Binding-site contacts:
Ligand atom C19 contacts residue SER20 of chain 1.H at 3.8 Å.
Ligand atom C13 contacts residue LYS33 of chain 1.H at 3.8 Å.
Ligand atom C11 contacts residue GLY47 of chain 1.H at 3.6 Å.
Ligand atom O41 contacts residue ALA49 of chain 1.H at 3.0 Å (h-bond).
Ligand atom C39 contacts residue SER20 of chain 1.H at 3.9 Å.
Ligand atom O46 contacts residue SER20 of chain 1.H at 3.5 Å.
Ligand atom O10 contacts residue ALA46 of chain 1.H at 3.8 Å.
Ligand atom C22 contacts residue THR21 of chain 1.H at 3.7 Å.
Ligand atom C31 contacts residue LEU126 of chain 1.I at 3.9 Å (hydrophobic).
Ligand atom N23 contacts residue THR21 of chain 1.H at 2.7 Å (h-bond).
Ligand atom C39 contacts residue THR21 of chain 1.H at 3.9 Å.
Ligand atom O46 contacts residue THR21 of chain 1.H at 3.0 Å (h-bond).
Ligand atom C11 contacts residue THR1 of chain 1.H at 2.4 Å.
Ligand atom C19 contacts residue ALA49 of chain 1.H at 3.7 Å (hydrophobic).
Ligand atom O28 contacts residue ASP125 of chain 1.I at 3.3 Å (salt-bridge).
Ligand atom C9 contacts residue GLY168 of chain 1.H at 3.6 Å.
Ligand atom C22 contacts residue GLY47 of chain 1.H at 3.6 Å.
Ligand atom O41 contacts residue GLY47 of chain 1.H at 3.8 Å.
Ligand atom C40 contacts residue ASP125 of chain 1.I at 4.0 Å.
Ligand atom C39 contacts residue ALA27 of chain 1.H at 3.4 Å (hydrophobic).
Ligand atom C1 contacts residue THR1 of chain 1.H at 1.4 Å.
Ligand atom C47 contacts residue THR52 of chain 1.H at 3.7 Å.
Ligand atom N26 contacts residue ASP125 of chain 1.I at 3.1 Å (salt-bridge).
Ligand atom C9 contacts residue THR1 of chain 1.H at 1.5 Å.
Ligand atom C27 contacts residue ASP125 of chain 1.I at 3.7 Å.
Ligand atom C24 contacts residue THR21 of chain 1.H at 3.6 Å.
Ligand atom N20 contacts residue THR1 of chain 1.H at 3.7 Å.
Ligand atom O10 contacts residue GLY47 of chain 1.H at 2.8 Å (h-bond).
Ligand atom C47 contacts residue ALA49 of chain 1.H at 3.7 Å (hydrophobic).
Ligand atom C13 contacts residue THR1 of chain 1.H at 3.5 Å.
Ligand atom C12 contacts residue THR1 of chain 1.H at 2.8 Å.
Ligand atom O41 contacts residue THR48 of chain 1.H at 3.6 Å.
Ligand atom O10 contacts residue THR1 of chain 1.H at 2.4 Å (h-bond).
Ligand atom C37 contacts residue ALA49 of chain 1.H at 3.9 Å (hydrophobic).
Ligand atom N20 contacts residue GLY47 of chain 1.H at 2.8 Å (h-bond).
Ligand atom C21 contacts residue GLY47 of chain 1.H at 3.6 Å.
Ligand atom C42 contacts residue THR21 of chain 1.H at 3.7 Å.
Ligand atom C40 contacts residue CYS129 of chain 1.I at 3.8 Å (hydrophobic).
Ligand atom C12 contacts residue GLY47 of chain 1.H at 3.1 Å.
Ligand atom C25 contacts residue THR21 of chain 1.H at 3.5 Å.

Sequence of chain 1.I:
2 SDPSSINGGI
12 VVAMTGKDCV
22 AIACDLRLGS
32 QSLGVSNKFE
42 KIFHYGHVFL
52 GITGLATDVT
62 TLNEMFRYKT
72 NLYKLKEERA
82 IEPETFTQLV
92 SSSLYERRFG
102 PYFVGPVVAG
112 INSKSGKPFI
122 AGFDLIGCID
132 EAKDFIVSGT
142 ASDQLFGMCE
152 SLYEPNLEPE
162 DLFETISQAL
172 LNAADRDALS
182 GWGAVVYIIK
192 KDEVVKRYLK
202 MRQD

Sequence of chain 1.H:
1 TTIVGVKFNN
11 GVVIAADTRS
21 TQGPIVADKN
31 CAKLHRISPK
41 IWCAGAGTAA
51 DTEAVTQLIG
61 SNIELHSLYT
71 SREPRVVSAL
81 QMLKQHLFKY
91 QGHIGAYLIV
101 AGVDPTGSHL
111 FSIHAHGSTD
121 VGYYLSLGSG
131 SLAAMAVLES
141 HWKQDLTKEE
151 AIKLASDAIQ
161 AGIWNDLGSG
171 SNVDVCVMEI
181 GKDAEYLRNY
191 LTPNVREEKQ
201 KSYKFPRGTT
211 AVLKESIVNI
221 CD

Sequence of chain 1.Z:
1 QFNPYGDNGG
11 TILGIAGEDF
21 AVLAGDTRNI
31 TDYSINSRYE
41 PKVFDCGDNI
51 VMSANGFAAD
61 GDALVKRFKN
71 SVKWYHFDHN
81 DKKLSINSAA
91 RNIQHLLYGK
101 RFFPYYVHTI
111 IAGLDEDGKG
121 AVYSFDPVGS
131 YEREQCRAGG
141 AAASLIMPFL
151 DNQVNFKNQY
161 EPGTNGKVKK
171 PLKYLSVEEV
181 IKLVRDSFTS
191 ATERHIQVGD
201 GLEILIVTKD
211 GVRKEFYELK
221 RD

The protein below binds the small molecule below.
Small molecule (SMILES): CC(C)C[C@H](NC(=O)OCc1ccccc1)C(=O)N[C@@H](CC(C)C)C(=O)N[C@@H](CC(C)C)[C@@H](O)CO